A small-molecule ligand and the protein it binds are described below.
Small molecule (SMILES): Nc1nc2ncc(CO[P](=O)(O)OP(=O)(O)O)nc2c(=O)[nH]1

Sequence of chain 1.B:
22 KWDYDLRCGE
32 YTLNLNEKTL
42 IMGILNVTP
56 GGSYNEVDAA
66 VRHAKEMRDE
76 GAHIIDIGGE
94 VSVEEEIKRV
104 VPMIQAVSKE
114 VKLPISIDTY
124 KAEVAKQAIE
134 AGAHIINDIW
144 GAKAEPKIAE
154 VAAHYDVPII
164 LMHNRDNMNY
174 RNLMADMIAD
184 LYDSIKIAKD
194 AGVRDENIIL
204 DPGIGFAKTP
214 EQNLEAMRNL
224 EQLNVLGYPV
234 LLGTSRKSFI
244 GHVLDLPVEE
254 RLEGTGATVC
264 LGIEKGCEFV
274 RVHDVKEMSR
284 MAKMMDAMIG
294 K

Binding-site contacts:
Ligand atom C9 contacts residue ARG274 of chain 1.B at 3.7 Å.
Ligand atom P2 contacts residue HIS276 of chain 1.B at 3.7 Å.
Ligand atom O4P contacts residue ARG274 of chain 1.B at 2.8 Å (salt-bridge).
Ligand atom N6 contacts residue ASP204 of chain 1.B at 2.9 Å (salt-bridge).
Ligand atom C2 contacts residue ARG274 of chain 1.B at 3.5 Å.
Ligand atom C8 contacts residue MET165 of chain 1.B at 3.7 Å (hydrophobic).
Ligand atom N4 contacts residue ARG274 of chain 1.B at 3.4 Å (salt-bridge).
Ligand atom C3 contacts residue ARG274 of chain 1.B at 3.3 Å.
Ligand atom N5 contacts residue ILE142 of chain 1.B at 3.7 Å.
Ligand atom C10 contacts residue ARG274 of chain 1.B at 3.6 Å.
Ligand atom N6 contacts residue ILE163 of chain 1.B at 3.7 Å.
Ligand atom N5 contacts residue ARG274 of chain 1.B at 3.8 Å.
Ligand atom N4 contacts residue ASP121 of chain 1.B at 3.2 Å (salt-bridge).
Ligand atom N7 contacts residue ASP204 of chain 1.B at 2.6 Å (salt-bridge).
Ligand atom O8 contacts residue LYS240 of chain 1.B at 2.7 Å (salt-bridge).
Ligand atom O5P contacts residue HIS276 of chain 1.B at 2.6 Å (h-bond).
Ligand atom O4P contacts residue ILE45 of chain 1.B at 3.9 Å.
Ligand atom N7 contacts residue MET165 of chain 1.B at 3.6 Å (h-bond).
Ligand atom C3 contacts residue ASP121 of chain 1.B at 3.7 Å.
Ligand atom N1 contacts residue LYS240 of chain 1.B at 3.0 Å (salt-bridge).
Ligand atom C6 contacts residue MET165 of chain 1.B at 3.9 Å (hydrophobic).
Ligand atom C10 contacts residue ILE142 of chain 1.B at 3.7 Å (hydrophobic).
Ligand atom O6P contacts residue ARG274 of chain 1.B at 3.0 Å (salt-bridge).
Ligand atom P2 contacts residue ARG274 of chain 1.B at 3.8 Å.
Ligand atom N5 contacts residue ASN140 of chain 1.B at 3.2 Å (h-bond).
Ligand atom C9 contacts residue LYS240 of chain 1.B at 3.8 Å.
Ligand atom C8 contacts residue LYS240 of chain 1.B at 3.7 Å.
Ligand atom C6 contacts residue ASP204 of chain 1.B at 3.2 Å.
Ligand atom O4P contacts residue HIS276 of chain 1.B at 3.7 Å.
Ligand atom O8 contacts residue GLY236 of chain 1.B at 3.1 Å (h-bond).
Ligand atom N6 contacts residue ASN140 of chain 1.B at 2.7 Å (h-bond).
Ligand atom N1 contacts residue ARG274 of chain 1.B at 3.5 Å (salt-bridge).
Ligand atom C2 contacts residue LYS240 of chain 1.B at 3.9 Å.
Ligand atom C6 contacts residue ASN140 of chain 1.B at 3.6 Å.
Ligand atom N4 contacts residue ILE142 of chain 1.B at 3.5 Å.
Ligand atom C2 contacts residue PHE209 of chain 1.B at 3.8 Å (hydrophobic).
Ligand atom C8 contacts residue ASP204 of chain 1.B at 3.8 Å.
Ligand atom C11 contacts residue LYS240 of chain 1.B at 3.8 Å.
Ligand atom N1 contacts residue PHE209 of chain 1.B at 3.5 Å.
Ligand atom N6 contacts residue LEU234 of chain 1.B at 3.8 Å.